Sequence of chain 2.A:
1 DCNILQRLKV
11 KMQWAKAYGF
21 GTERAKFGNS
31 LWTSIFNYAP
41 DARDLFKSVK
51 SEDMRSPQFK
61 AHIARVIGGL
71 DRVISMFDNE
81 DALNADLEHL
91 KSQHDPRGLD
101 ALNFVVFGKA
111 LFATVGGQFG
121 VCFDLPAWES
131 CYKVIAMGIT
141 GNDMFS

Binding-site contacts:
Ligand atom O6 contacts residue SER60 of chain 2.D at 4.4 Å.
Ligand atom C6 contacts residue SER61 of chain 2.D at 3.7 Å.
Ligand atom C1 contacts residue ASN58 of chain 2.D at 1.4 Å.
Ligand atom C3 contacts residue ASN58 of chain 2.D at 3.8 Å.
Ligand atom O7 contacts residue ASN58 of chain 2.D at 3.8 Å.
Ligand atom O5 contacts residue SER60 of chain 2.D at 4.1 Å.
Ligand atom C4 contacts residue ASN58 of chain 2.D at 4.2 Å.
Ligand atom O5 contacts residue GLY62 of chain 2.D at 4.2 Å.
Ligand atom C2 contacts residue ASN58 of chain 2.D at 2.5 Å.
Ligand atom O5 contacts residue ASN58 of chain 2.D at 2.4 Å (h-bond).
Ligand atom O5 contacts residue SER60 of chain 2.D at 4.3 Å.
Ligand atom C6 contacts residue ASN58 of chain 2.D at 4.3 Å.
Ligand atom O2 contacts residue ASP81 of chain 2.A at 3.4 Å (salt-bridge).
Ligand atom C1 contacts residue SER60 of chain 2.D at 4.4 Å.
Ligand atom C5 contacts residue ASN58 of chain 2.D at 3.6 Å.
Ligand atom O5 contacts residue SER61 of chain 2.D at 3.8 Å.
Ligand atom C1 contacts residue SER60 of chain 2.D at 4.4 Å.
Ligand atom C7 contacts residue ASN58 of chain 2.D at 3.6 Å.
Ligand atom C6 contacts residue SER60 of chain 2.D at 3.3 Å.
Ligand atom C5 contacts residue SER60 of chain 2.D at 4.0 Å.
Ligand atom C1 contacts residue ASP81 of chain 2.A at 3.8 Å.
Ligand atom O5 contacts residue SER61 of chain 2.D at 4.1 Å.
Ligand atom C2 contacts residue ASP81 of chain 2.A at 3.4 Å.
Ligand atom N2 contacts residue ASN58 of chain 2.D at 3.0 Å (h-bond).

The protein below binds the small molecule below.
Small molecule (SMILES): CC(=O)N[C@H]1CO[C@H](CO[C@@H]2O[C@@H](C)[C@@H](O)[C@@H](O)[C@@H]2O)[C@@H](O)[C@@H]1O

Sequence of chain 2.D:
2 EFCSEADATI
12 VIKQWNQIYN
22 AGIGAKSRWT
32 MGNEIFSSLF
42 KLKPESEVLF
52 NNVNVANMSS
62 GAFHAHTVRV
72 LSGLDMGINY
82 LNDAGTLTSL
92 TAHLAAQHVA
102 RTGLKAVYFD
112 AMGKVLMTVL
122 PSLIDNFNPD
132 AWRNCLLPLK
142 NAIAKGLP